A protein and the small-molecule ligand that binds it are described below.
Small molecule (SMILES): COc1ccc(C2=NN(C3CCCCCC3)C(=O)[C@@H]3CC=CC[C@H]23)cc1-c1ccc(C(=O)NCC(=O)NCCO)cc1

Sequence of chain 1.B:
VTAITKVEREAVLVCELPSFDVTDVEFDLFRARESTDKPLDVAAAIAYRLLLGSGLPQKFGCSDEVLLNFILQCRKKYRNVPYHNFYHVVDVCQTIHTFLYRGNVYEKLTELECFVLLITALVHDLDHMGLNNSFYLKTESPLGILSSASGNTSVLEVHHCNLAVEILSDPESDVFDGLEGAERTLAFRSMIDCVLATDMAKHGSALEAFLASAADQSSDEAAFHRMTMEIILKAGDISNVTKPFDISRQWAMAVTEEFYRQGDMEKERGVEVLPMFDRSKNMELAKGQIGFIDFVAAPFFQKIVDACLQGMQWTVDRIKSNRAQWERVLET

Binding-site contacts:
Ligand atom C12 contacts residue PHE286 of chain 1.B at 3.4 Å (hydrophobic).
Ligand atom O contacts residue GLN316 of chain 1.B at 3.1 Å (h-bond).
Ligand atom C14 contacts residue TYR287 of chain 1.B at 3.7 Å (hydrophobic).
Ligand atom C31 contacts residue ILE265 of chain 1.B at 3.6 Å (hydrophobic).
Ligand atom O contacts residue VAL282 of chain 1.B at 3.8 Å.
Ligand atom C21 contacts residue MET303 of chain 1.B at 3.6 Å (hydrophobic).
Ligand atom C10 contacts residue MET303 of chain 1.B at 3.5 Å (hydrophobic).
Ligand atom O2 contacts residue LEU312 of chain 1.B at 3.8 Å.
Ligand atom C15 contacts residue TYR287 of chain 1.B at 3.6 Å (hydrophobic).
Ligand atom O2 contacts residue GLY315 of chain 1.B at 3.7 Å.
Ligand atom O2 contacts residue GLU311 of chain 1.B at 3.5 Å (salt-bridge).
Ligand atom C contacts residue GLN316 of chain 1.B at 3.3 Å.
Ligand atom C13 contacts residue MET303 of chain 1.B at 3.5 Å (hydrophobic).
Ligand atom C17 contacts residue THR283 of chain 1.B at 3.6 Å.
Ligand atom C17 contacts residue ASN309 of chain 1.B at 3.6 Å.
Ligand atom C9 contacts residue MET303 of chain 1.B at 3.6 Å (hydrophobic).
Ligand atom C8 contacts residue GLN316 of chain 1.B at 3.5 Å.
Ligand atom O1 contacts residue GLY315 of chain 1.B at 3.5 Å.
Ligand atom O1 contacts residue MET303 of chain 1.B at 3.4 Å.
Ligand atom C12 contacts residue VAL282 of chain 1.B at 3.7 Å (hydrophobic).
Ligand atom C14 contacts residue MET303 of chain 1.B at 3.8 Å (hydrophobic).
Ligand atom C contacts residue VAL282 of chain 1.B at 3.7 Å (hydrophobic).
Ligand atom O3 contacts residue THR283 of chain 1.B at 3.6 Å.
Ligand atom C17 contacts residue TYR287 of chain 1.B at 3.3 Å (hydrophobic).
Ligand atom N contacts residue MET303 of chain 1.B at 3.6 Å.
Ligand atom C17 contacts residue MET310 of chain 1.B at 3.6 Å (hydrophobic).
Ligand atom C11 contacts residue PHE286 of chain 1.B at 3.6 Å (hydrophobic).
Ligand atom C16 contacts residue TYR287 of chain 1.B at 3.0 Å (hydrophobic).
Ligand atom O3 contacts residue LEU312 of chain 1.B at 3.5 Å.
Ligand atom C30 contacts residue MET227 of chain 1.B at 3.5 Å (hydrophobic).
Ligand atom C16 contacts residue LEU312 of chain 1.B at 3.7 Å (hydrophobic).
Ligand atom N1 contacts residue THR283 of chain 1.B at 3.4 Å.
Ligand atom C30 contacts residue ASP264 of chain 1.B at 3.6 Å.
Ligand atom C29 contacts residue ASP264 of chain 1.B at 3.6 Å.
Ligand atom O4 contacts residue MET227 of chain 1.B at 3.3 Å.
Ligand atom C16 contacts residue MET310 of chain 1.B at 3.1 Å (hydrophobic).
Ligand atom C26 contacts residue MET227 of chain 1.B at 3.7 Å (hydrophobic).
Ligand atom C29 contacts residue MET227 of chain 1.B at 3.7 Å (hydrophobic).
Ligand atom N1 contacts residue TYR287 of chain 1.B at 2.7 Å (h-bond).
Ligand atom C11 contacts residue MET303 of chain 1.B at 3.8 Å (hydrophobic).